The protein below binds the small molecule below.
Small molecule (SMILES): CC/C(=C(/CC)c1ccc(O)cc1)c1ccc(O)cc1

Sequence of chain 1.D:
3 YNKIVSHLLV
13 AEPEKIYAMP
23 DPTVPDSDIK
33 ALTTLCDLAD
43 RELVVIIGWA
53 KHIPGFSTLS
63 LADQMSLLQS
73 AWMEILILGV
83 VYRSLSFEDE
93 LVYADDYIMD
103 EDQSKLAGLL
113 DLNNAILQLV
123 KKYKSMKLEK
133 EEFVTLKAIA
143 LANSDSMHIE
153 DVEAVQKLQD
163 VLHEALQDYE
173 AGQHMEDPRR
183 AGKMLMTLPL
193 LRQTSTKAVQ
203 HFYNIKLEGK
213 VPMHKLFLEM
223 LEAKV

Binding-site contacts:
Ligand atom CP3 contacts residue PHE204 of chain 1.D at 3.8 Å (hydrophobic).
Ligand atom C4 contacts residue LEU40 of chain 1.D at 4.1 Å (hydrophobic).
Ligand atom C4 contacts residue TYR95 of chain 1.D at 3.9 Å (hydrophobic).
Ligand atom CP9 contacts residue CYS38 of chain 1.D at 4.0 Å (hydrophobic).
Ligand atom CP2 contacts residue ALA200 of chain 1.D at 3.7 Å (hydrophobic).
Ligand atom O3 contacts residue GLU44 of chain 1.D at 2.6 Å (salt-bridge).
Ligand atom O3 contacts residue ARG85 of chain 1.D at 3.9 Å.
Ligand atom CP1 contacts residue ALA200 of chain 1.D at 3.7 Å (hydrophobic).
Ligand atom C3 contacts residue TYR95 of chain 1.D at 4.0 Å (hydrophobic).
Ligand atom CP8 contacts residue MET75 of chain 1.D at 3.8 Å (hydrophobic).
Ligand atom CP5 contacts residue LEU37 of chain 1.D at 4.0 Å (hydrophobic).
Ligand atom C8 contacts residue TYR95 of chain 1.D at 3.6 Å (hydrophobic).
Ligand atom C9 contacts residue LEU114 of chain 1.D at 3.7 Å (hydrophobic).
Ligand atom C2 contacts residue VAL82 of chain 1.D at 3.6 Å (hydrophobic).
Ligand atom C5 contacts residue TYR95 of chain 1.D at 4.0 Å (hydrophobic).
Ligand atom CP4 contacts residue LEU34 of chain 1.D at 3.6 Å (hydrophobic).
Ligand atom C3 contacts residue VAL82 of chain 1.D at 3.8 Å (hydrophobic).
Ligand atom C3 contacts residue LEU78 of chain 1.D at 3.8 Å (hydrophobic).
Ligand atom OP3 contacts residue HIS203 of chain 1.D at 2.7 Å (h-bond).
Ligand atom C9 contacts residue TYR95 of chain 1.D at 3.2 Å (hydrophobic).
Ligand atom OP3 contacts residue LEU34 of chain 1.D at 3.9 Å.
Ligand atom C5 contacts residue ALA41 of chain 1.D at 4.0 Å (hydrophobic).
Ligand atom CP9 contacts residue ALA41 of chain 1.D at 3.7 Å (hydrophobic).
Ligand atom OP3 contacts residue PHE204 of chain 1.D at 3.8 Å.
Ligand atom O3 contacts residue VAL82 of chain 1.D at 3.5 Å.
Ligand atom C2 contacts residue LEU78 of chain 1.D at 3.6 Å (hydrophobic).
Ligand atom C5 contacts residue LEU37 of chain 1.D at 3.7 Å (hydrophobic).
Ligand atom C1 contacts residue TYR95 of chain 1.D at 3.7 Å (hydrophobic).
Ligand atom C2 contacts residue TYR95 of chain 1.D at 4.0 Å (hydrophobic).
Ligand atom C4 contacts residue GLU44 of chain 1.D at 3.2 Å.
Ligand atom C8 contacts residue LEU37 of chain 1.D at 3.9 Å (hydrophobic).
Ligand atom CP1 contacts residue PHE204 of chain 1.D at 3.9 Å (hydrophobic).
Ligand atom CP8 contacts residue ALA41 of chain 1.D at 4.0 Å (hydrophobic).
Ligand atom O3 contacts residue LEU78 of chain 1.D at 3.6 Å (h-bond).
Ligand atom OP3 contacts residue ILE207 of chain 1.D at 3.1 Å.
Ligand atom CP3 contacts residue HIS203 of chain 1.D at 3.4 Å.
Ligand atom CP2 contacts residue PHE204 of chain 1.D at 3.4 Å (hydrophobic).
Ligand atom CP2 contacts residue HIS203 of chain 1.D at 3.4 Å.
Ligand atom C3 contacts residue GLU44 of chain 1.D at 3.3 Å.
Ligand atom C6 contacts residue TYR95 of chain 1.D at 3.8 Å (hydrophobic).